Sequence of chain 1.G:
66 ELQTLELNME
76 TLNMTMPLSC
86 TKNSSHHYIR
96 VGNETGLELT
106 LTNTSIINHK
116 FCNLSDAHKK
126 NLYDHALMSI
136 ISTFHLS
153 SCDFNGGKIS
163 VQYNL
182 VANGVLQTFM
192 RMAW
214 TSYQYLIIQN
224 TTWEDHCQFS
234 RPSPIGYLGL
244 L

A protein and the small-molecule ligand that binds it are described below.
Small molecule (SMILES): CC(=O)N[C@H]1[C@H](O[C@H]2[C@H](O)[C@@H](NC(C)=O)CO[C@@H]2CO)O[C@H](CO)[C@@H](O)[C@@H]1O

Binding-site contacts:
Ligand atom N2 contacts residue ASN223 of chain 1.G at 2.9 Å (h-bond).
Ligand atom C7 contacts residue THR225 of chain 1.G at 4.3 Å.
Ligand atom C5 contacts residue GLY159 of chain 1.G at 4.1 Å.
Ligand atom C8 contacts residue LYS160 of chain 1.G at 4.5 Å.
Ligand atom C7 contacts residue THR224 of chain 1.G at 4.3 Å.
Ligand atom C8 contacts residue THR224 of chain 1.G at 3.6 Å.
Ligand atom O4 contacts residue LYS160 of chain 1.G at 4.1 Å.
Ligand atom C3 contacts residue ASN223 of chain 1.G at 3.8 Å.
Ligand atom C4 contacts residue ASN223 of chain 1.G at 4.2 Å.
Ligand atom O6 contacts residue GLY159 of chain 1.G at 4.2 Å.
Ligand atom C7 contacts residue ASN223 of chain 1.G at 3.9 Å.
Ligand atom C5 contacts residue ASN223 of chain 1.G at 3.7 Å.
Ligand atom O7 contacts residue ASN223 of chain 1.G at 4.4 Å.
Ligand atom O7 contacts residue THR225 of chain 1.G at 3.9 Å.
Ligand atom C6 contacts residue LYS160 of chain 1.G at 3.7 Å.
Ligand atom C8 contacts residue ASN223 of chain 1.G at 3.5 Å.
Ligand atom C2 contacts residue ASN223 of chain 1.G at 2.4 Å.
Ligand atom C1 contacts residue ASN223 of chain 1.G at 1.4 Å.
Ligand atom O5 contacts residue ASN223 of chain 1.G at 2.3 Å (h-bond).
Ligand atom N2 contacts residue THR224 of chain 1.G at 4.3 Å.
Ligand atom C5 contacts residue LYS160 of chain 1.G at 3.6 Å.
Ligand atom C8 contacts residue THR225 of chain 1.G at 4.0 Å.
Ligand atom O5 contacts residue LYS160 of chain 1.G at 4.5 Å.
Ligand atom C6 contacts residue GLY159 of chain 1.G at 3.2 Å.